Binding-site contacts:
Ligand atom O7 contacts residue ASN286 of chain 3.A at 3.1 Å (h-bond).
Ligand atom O5 contacts residue ASN286 of chain 3.A at 2.4 Å (h-bond).
Ligand atom C3 contacts residue ASN286 of chain 3.A at 3.8 Å.
Ligand atom C4 contacts residue ASN286 of chain 3.A at 4.2 Å.
Ligand atom O7 contacts residue ASN275 of chain 3.A at 4.1 Å.
Ligand atom N2 contacts residue ASN286 of chain 3.A at 2.9 Å (h-bond).
Ligand atom C8 contacts residue THR276 of chain 3.A at 4.0 Å.
Ligand atom C1 contacts residue ASN286 of chain 3.A at 1.4 Å.
Ligand atom C5 contacts residue ASN286 of chain 3.A at 3.7 Å.
Ligand atom C2 contacts residue ASN286 of chain 3.A at 2.5 Å.
Ligand atom C7 contacts residue ASN275 of chain 3.A at 4.3 Å.
Ligand atom C8 contacts residue ASN275 of chain 3.A at 3.6 Å.
Ligand atom C7 contacts residue ASN286 of chain 3.A at 3.3 Å.

A protein and the small-molecule ligand that binds it are described below.
Small molecule (SMILES): CC(=O)N[C@@H]1[C@@H](O)[C@H](O)[C@@H](CO)O[C@H]1O

Sequence of chain 3.A:
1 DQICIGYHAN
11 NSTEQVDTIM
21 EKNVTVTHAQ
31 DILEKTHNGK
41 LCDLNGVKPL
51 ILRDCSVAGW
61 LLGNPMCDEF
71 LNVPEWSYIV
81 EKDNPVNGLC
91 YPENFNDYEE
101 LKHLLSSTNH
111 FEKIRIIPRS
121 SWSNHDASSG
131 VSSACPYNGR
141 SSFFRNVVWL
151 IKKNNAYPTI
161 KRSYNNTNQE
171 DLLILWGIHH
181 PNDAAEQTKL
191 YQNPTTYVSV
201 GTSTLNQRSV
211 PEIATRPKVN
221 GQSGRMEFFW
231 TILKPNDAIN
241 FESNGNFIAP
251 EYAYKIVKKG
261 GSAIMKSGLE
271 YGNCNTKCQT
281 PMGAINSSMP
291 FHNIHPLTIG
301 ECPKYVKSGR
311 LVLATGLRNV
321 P